The small molecule below binds the protein below.
Small molecule (SMILES): Nc1ncnc2c1ncn2[C@@H]1O[C@H](CO)[C@@H](O)[C@H]1O

Sequence of chain 1.A:
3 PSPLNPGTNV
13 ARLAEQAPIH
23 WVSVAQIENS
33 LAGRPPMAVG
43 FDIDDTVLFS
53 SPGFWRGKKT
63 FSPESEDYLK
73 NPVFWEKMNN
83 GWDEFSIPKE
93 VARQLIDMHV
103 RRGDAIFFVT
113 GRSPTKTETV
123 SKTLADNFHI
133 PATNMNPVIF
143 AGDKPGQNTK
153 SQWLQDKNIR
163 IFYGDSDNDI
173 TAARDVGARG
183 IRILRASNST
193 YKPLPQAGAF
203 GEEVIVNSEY

Binding-site contacts:
Ligand atom C2 contacts residue TYR193 of chain 1.A at 3.4 Å (hydrophobic).
Ligand atom O4' contacts residue ASP46 of chain 1.A at 3.1 Å (salt-bridge).
Ligand atom C3' contacts residue GLY113 of chain 1.A at 3.9 Å.
Ligand atom C4' contacts residue ARG114 of chain 1.A at 3.7 Å.
Ligand atom C8 contacts residue ASP46 of chain 1.A at 4.1 Å.
Ligand atom O4' contacts residue PHE56 of chain 1.A at 3.8 Å.
Ligand atom O3' contacts residue TRP77 of chain 1.A at 3.5 Å.
Ligand atom N6 contacts residue TYR193 of chain 1.A at 3.8 Å.
Ligand atom C4' contacts residue ASP46 of chain 1.A at 3.7 Å.
Ligand atom O5' contacts residue ARG114 of chain 1.A at 3.5 Å (salt-bridge).
Ligand atom C4 contacts residue PHE56 of chain 1.A at 4.2 Å (hydrophobic).
Ligand atom N6 contacts residue TYR70 of chain 1.A at 3.2 Å (h-bond).
Ligand atom N6 contacts residue THR192 of chain 1.A at 3.5 Å (h-bond).
Ligand atom C2 contacts residue LEU71 of chain 1.A at 3.7 Å (hydrophobic).
Ligand atom N3 contacts residue TYR193 of chain 1.A at 3.5 Å.
Ligand atom N1 contacts residue TYR193 of chain 1.A at 3.5 Å.
Ligand atom C6 contacts residue TYR70 of chain 1.A at 3.6 Å (hydrophobic).
Ligand atom C5' contacts residue ARG114 of chain 1.A at 3.1 Å.
Ligand atom N6 contacts residue PHE56 of chain 1.A at 4.0 Å.
Ligand atom O5' contacts residue GLY113 of chain 1.A at 3.2 Å.
Ligand atom C4 contacts residue TYR193 of chain 1.A at 3.6 Å (hydrophobic).
Ligand atom C5' contacts residue THR112 of chain 1.A at 3.8 Å.
Ligand atom N9 contacts residue PHE56 of chain 1.A at 3.9 Å.
Ligand atom O3' contacts residue GLY113 of chain 1.A at 4.1 Å.
Ligand atom C5' contacts residue GLY113 of chain 1.A at 3.4 Å.
Ligand atom C8 contacts residue TYR193 of chain 1.A at 4.2 Å (hydrophobic).
Ligand atom N7 contacts residue PHE56 of chain 1.A at 3.3 Å.
Ligand atom N1 contacts residue TYR70 of chain 1.A at 3.8 Å.
Ligand atom C6 contacts residue PHE56 of chain 1.A at 4.2 Å (hydrophobic).
Ligand atom C1' contacts residue TYR193 of chain 1.A at 3.9 Å (hydrophobic).
Ligand atom C5 contacts residue TYR193 of chain 1.A at 3.7 Å (hydrophobic).
Ligand atom N9 contacts residue TYR193 of chain 1.A at 3.8 Å.
Ligand atom C6 contacts residue TYR193 of chain 1.A at 3.7 Å (hydrophobic).
Ligand atom C3' contacts residue ARG114 of chain 1.A at 4.2 Å.
Ligand atom C5 contacts residue PHE56 of chain 1.A at 3.6 Å (hydrophobic).
Ligand atom C5' contacts residue ASP46 of chain 1.A at 3.5 Å.
Ligand atom N1 contacts residue LEU71 of chain 1.A at 4.1 Å.
Ligand atom C8 contacts residue PHE56 of chain 1.A at 3.4 Å (hydrophobic).
Ligand atom C4' contacts residue GLY113 of chain 1.A at 4.0 Å.
Ligand atom N7 contacts residue TYR193 of chain 1.A at 4.2 Å.